Sequence of chain 1.A:
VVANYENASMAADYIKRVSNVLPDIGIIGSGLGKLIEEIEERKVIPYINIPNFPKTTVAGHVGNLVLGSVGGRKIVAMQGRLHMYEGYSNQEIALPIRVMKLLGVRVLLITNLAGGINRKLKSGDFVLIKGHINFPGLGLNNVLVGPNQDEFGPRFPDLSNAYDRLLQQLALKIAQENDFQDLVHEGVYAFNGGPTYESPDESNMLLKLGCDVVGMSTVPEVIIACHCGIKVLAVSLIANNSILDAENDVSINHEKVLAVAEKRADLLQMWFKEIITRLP

Binding-site contacts:
Ligand atom N contacts residue ILE53 of chain 1.A at 3.5 Å.
Ligand atom O contacts residue THR62 of chain 1.A at 4.2 Å.
Ligand atom C8 contacts residue ILE53 of chain 1.A at 3.9 Å (hydrophobic).
Ligand atom O contacts residue THR61 of chain 1.A at 3.0 Å (h-bond).
Ligand atom O1 contacts residue LYS60 of chain 1.A at 3.4 Å (salt-bridge).
Ligand atom C6 contacts residue ILE53 of chain 1.A at 3.7 Å (hydrophobic).
Ligand atom C9 contacts residue THR62 of chain 1.A at 3.3 Å.
Ligand atom C7 contacts residue ILE53 of chain 1.A at 3.7 Å (hydrophobic).
Ligand atom C4 contacts residue ILE53 of chain 1.A at 4.2 Å (hydrophobic).
Ligand atom C7 contacts residue THR62 of chain 1.A at 3.4 Å.
Ligand atom C8 contacts residue LYS60 of chain 1.A at 3.7 Å.
Ligand atom O contacts residue ILE53 of chain 1.A at 4.1 Å.
Ligand atom C2 contacts residue ILE53 of chain 1.A at 4.3 Å (hydrophobic).
Ligand atom C9 contacts residue ILE53 of chain 1.A at 4.1 Å (hydrophobic).
Ligand atom O1 contacts residue THR62 of chain 1.A at 3.1 Å.
Ligand atom C6 contacts residue THR62 of chain 1.A at 4.2 Å.
Ligand atom O contacts residue TYR52 of chain 1.A at 4.5 Å.
Ligand atom N contacts residue THR62 of chain 1.A at 3.5 Å.
Ligand atom C8 contacts residue THR62 of chain 1.A at 4.3 Å.
Ligand atom C5 contacts residue ILE53 of chain 1.A at 3.9 Å (hydrophobic).
Ligand atom C9 contacts residue LYS60 of chain 1.A at 4.1 Å.
Ligand atom C7 contacts residue LYS60 of chain 1.A at 3.9 Å.
Ligand atom O1 contacts residue ILE53 of chain 1.A at 4.3 Å.
Ligand atom C9 contacts residue THR61 of chain 1.A at 3.8 Å.
Ligand atom O1 contacts residue THR61 of chain 1.A at 3.0 Å (h-bond).
Ligand atom N contacts residue LYS60 of chain 1.A at 2.9 Å (salt-bridge).

This small molecule binds to this protein.
Small molecule (SMILES): CCCCc1ccc(C(=O)O)nc1